Sequence of chain 1.A:
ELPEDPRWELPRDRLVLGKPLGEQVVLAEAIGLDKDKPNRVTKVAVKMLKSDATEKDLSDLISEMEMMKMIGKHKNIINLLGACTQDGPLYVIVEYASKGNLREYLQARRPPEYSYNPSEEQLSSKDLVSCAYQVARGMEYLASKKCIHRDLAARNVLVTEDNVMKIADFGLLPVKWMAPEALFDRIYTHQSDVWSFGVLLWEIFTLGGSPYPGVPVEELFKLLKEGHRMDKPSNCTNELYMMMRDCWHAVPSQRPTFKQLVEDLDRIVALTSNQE

Binding-site contacts:
Ligand atom C6 contacts residue GLU108 of chain 1.A at 3.3 Å.
Ligand atom CBH contacts residue GLU117 of chain 1.A at 3.8 Å.
Ligand atom C5 contacts residue ALA58 of chain 1.A at 3.8 Å (hydrophobic).
Ligand atom CAJ contacts residue GLU77 of chain 1.A at 3.4 Å.
Ligand atom CAJ contacts residue ASP187 of chain 1.A at 3.2 Å.
Ligand atom CBE contacts residue ASN114 of chain 1.A at 3.5 Å.
Ligand atom CBF contacts residue GLU117 of chain 1.A at 3.2 Å.
Ligand atom CBI contacts residue GLU117 of chain 1.A at 3.1 Å.
Ligand atom C6 contacts residue ALA110 of chain 1.A at 3.7 Å (hydrophobic).
Ligand atom OAG contacts residue LYS60 of chain 1.A at 3.4 Å.
Ligand atom CLJ contacts residue VAL38 of chain 1.A at 3.7 Å.
Ligand atom CAI contacts residue VAL105 of chain 1.A at 3.6 Å (hydrophobic).
Ligand atom C4 contacts residue LEU176 of chain 1.A at 3.6 Å (hydrophobic).
Ligand atom CAD contacts residue ASP187 of chain 1.A at 3.7 Å.
Ligand atom NAU contacts residue ALA110 of chain 1.A at 2.9 Å (h-bond).
Ligand atom C6 contacts residue LEU176 of chain 1.A at 3.7 Å (hydrophobic).
Ligand atom C5 contacts residue LEU176 of chain 1.A at 3.6 Å (hydrophobic).
Ligand atom CLJ contacts residue VAL107 of chain 1.A at 3.7 Å.
Ligand atom CAB contacts residue VAL107 of chain 1.A at 3.5 Å (hydrophobic).
Ligand atom NBG contacts residue GLU117 of chain 1.A at 2.9 Å (salt-bridge).
Ligand atom CAE contacts residue ASP187 of chain 1.A at 3.6 Å.
Ligand atom OAG contacts residue VAL107 of chain 1.A at 3.6 Å.
Ligand atom N1 contacts residue TYR109 of chain 1.A at 3.8 Å.
Ligand atom CLK contacts residue ALA186 of chain 1.A at 3.2 Å.
Ligand atom CAI contacts residue VAL107 of chain 1.A at 3.6 Å (hydrophobic).
Ligand atom CBE contacts residue GLU117 of chain 1.A at 3.2 Å.
Ligand atom C2 contacts residue ALA110 of chain 1.A at 3.8 Å (hydrophobic).
Ligand atom CLJ contacts residue LYS60 of chain 1.A at 3.5 Å.
Ligand atom N1 contacts residue ALA110 of chain 1.A at 3.0 Å (h-bond).
Ligand atom CAI contacts residue MET81 of chain 1.A at 3.4 Å (hydrophobic).
Ligand atom N3 contacts residue LEU176 of chain 1.A at 3.8 Å.
Ligand atom OBC contacts residue ASN114 of chain 1.A at 3.0 Å (h-bond).
Ligand atom OAH contacts residue ASP187 of chain 1.A at 3.0 Å (salt-bridge).
Ligand atom CAL contacts residue ALA58 of chain 1.A at 3.7 Å (hydrophobic).
Ligand atom CAL contacts residue VAL107 of chain 1.A at 3.6 Å (hydrophobic).
Ligand atom C6 contacts residue ALA58 of chain 1.A at 3.6 Å (hydrophobic).
Ligand atom CAY contacts residue LEU30 of chain 1.A at 3.3 Å (hydrophobic).
Ligand atom OBL contacts residue VAL38 of chain 1.A at 3.6 Å.
Ligand atom CAF contacts residue GLU77 of chain 1.A at 3.7 Å.
Ligand atom CLK contacts residue ASP187 of chain 1.A at 3.8 Å.

A small-molecule ligand and the protein it binds are described below.
Small molecule (SMILES): CNc1ncc2c(n1)N([C@H]1CCN(C(=O)/C=C/CN(C)C)C1)C(=O)N(c1c(Cl)c(OC)cc(OC)c1Cl)C2